Sequence of chain 1.B:
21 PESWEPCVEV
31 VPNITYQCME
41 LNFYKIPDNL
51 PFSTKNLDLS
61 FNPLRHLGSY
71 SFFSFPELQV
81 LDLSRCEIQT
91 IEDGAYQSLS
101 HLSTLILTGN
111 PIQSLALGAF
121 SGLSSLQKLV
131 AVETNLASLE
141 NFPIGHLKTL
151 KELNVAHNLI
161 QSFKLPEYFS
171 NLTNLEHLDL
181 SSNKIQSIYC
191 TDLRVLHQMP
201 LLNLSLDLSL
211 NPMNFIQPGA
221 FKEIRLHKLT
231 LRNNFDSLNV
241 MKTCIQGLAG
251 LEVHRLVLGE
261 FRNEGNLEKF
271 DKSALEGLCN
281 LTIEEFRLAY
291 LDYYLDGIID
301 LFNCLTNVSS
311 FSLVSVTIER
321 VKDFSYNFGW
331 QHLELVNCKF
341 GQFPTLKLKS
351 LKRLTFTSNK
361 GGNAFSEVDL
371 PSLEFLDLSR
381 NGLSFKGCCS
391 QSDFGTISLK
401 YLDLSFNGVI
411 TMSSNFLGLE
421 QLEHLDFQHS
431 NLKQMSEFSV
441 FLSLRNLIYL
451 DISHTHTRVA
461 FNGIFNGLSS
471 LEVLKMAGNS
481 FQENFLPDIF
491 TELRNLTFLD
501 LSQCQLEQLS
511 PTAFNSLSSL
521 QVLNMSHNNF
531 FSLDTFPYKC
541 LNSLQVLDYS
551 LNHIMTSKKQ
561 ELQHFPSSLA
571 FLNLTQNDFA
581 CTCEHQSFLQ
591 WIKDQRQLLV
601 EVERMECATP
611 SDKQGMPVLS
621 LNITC

Binding-site contacts:
Ligand atom C20 contacts residue ILE108 of chain 1.C at 3.8 Å (hydrophobic).
Ligand atom O6 contacts residue LP41 of chain 1.L at 1.4 Å.
Ligand atom C29 contacts residue PHE105 of chain 1.C at 3.9 Å (hydrophobic).
Ligand atom C22 contacts residue DAO1 of chain 1.N at 3.9 Å.
Ligand atom C6 contacts residue LP41 of chain 1.L at 2.2 Å.
Ligand atom C17 contacts residue ILE108 of chain 1.C at 3.8 Å (hydrophobic).
Ligand atom C26 contacts residue PHE438 of chain 1.B at 3.5 Å (hydrophobic).
Ligand atom O44 contacts residue GLN434 of chain 1.B at 3.4 Å (h-bond).
Ligand atom O3 contacts residue PHE105 of chain 1.C at 3.5 Å.
Ligand atom C20 contacts residue DAO1 of chain 1.N at 3.8 Å.
Ligand atom C28 contacts residue LYS106 of chain 1.C at 3.4 Å.
Ligand atom C38 contacts residue DAO1 of chain 1.N at 3.8 Å.
Ligand atom C41 contacts residue PHE135 of chain 1.C at 3.6 Å (hydrophobic).
Ligand atom O43 contacts residue ILE108 of chain 1.C at 3.5 Å.
Ligand atom C19 contacts residue DAO1 of chain 1.N at 3.5 Å.
Ligand atom O48 contacts residue SER413 of chain 1.B at 3.1 Å (h-bond).
Ligand atom O3 contacts residue LP41 of chain 1.L at 3.4 Å.
Ligand atom C21 contacts residue GLU437 of chain 1.B at 3.6 Å.
Ligand atom C27 contacts residue LEU71 of chain 1.C at 3.8 Å (hydrophobic).
Ligand atom C32 contacts residue PHE105 of chain 1.C at 3.6 Å (hydrophobic).
Ligand atom C24 contacts residue LEU71 of chain 1.C at 3.7 Å (hydrophobic).
Ligand atom C23 contacts residue PHE110 of chain 1.C at 3.6 Å (hydrophobic).
Ligand atom C41 contacts residue MYR1 of chain 1.O at 3.7 Å.
Ligand atom C30 contacts residue ILE108 of chain 1.C at 3.7 Å (hydrophobic).
Ligand atom O3 contacts residue LYS106 of chain 1.C at 3.8 Å.
Ligand atom O4 contacts residue LYS106 of chain 1.C at 3.1 Å (salt-bridge).
Ligand atom O5 contacts residue LP41 of chain 1.L at 3.7 Å.
Ligand atom C27 contacts residue VAL66 of chain 1.C at 3.3 Å (hydrophobic).
Ligand atom C25 contacts residue LEU71 of chain 1.C at 3.4 Å (hydrophobic).
Ligand atom O43 contacts residue LYS106 of chain 1.C at 3.3 Å (salt-bridge).
Ligand atom O7 contacts residue LP41 of chain 1.L at 3.8 Å.
Ligand atom C4 contacts residue LP41 of chain 1.L at 3.7 Å.
Ligand atom C19 contacts residue ARG74 of chain 1.C at 3.4 Å.
Ligand atom C5 contacts residue LP41 of chain 1.L at 3.5 Å.
Ligand atom O4 contacts residue PHE105 of chain 1.C at 3.3 Å.
Ligand atom C34 contacts residue DAO1 of chain 1.N at 3.8 Å.
Ligand atom C18 contacts residue PHE438 of chain 1.B at 3.8 Å (hydrophobic).
Ligand atom O7 contacts residue DAO1 of chain 1.N at 3.4 Å.
Ligand atom C8 contacts residue SER413 of chain 1.B at 3.4 Å.
Ligand atom O42 contacts residue LYS106 of chain 1.C at 3.0 Å (salt-bridge).

Sequence of chain 1.C:
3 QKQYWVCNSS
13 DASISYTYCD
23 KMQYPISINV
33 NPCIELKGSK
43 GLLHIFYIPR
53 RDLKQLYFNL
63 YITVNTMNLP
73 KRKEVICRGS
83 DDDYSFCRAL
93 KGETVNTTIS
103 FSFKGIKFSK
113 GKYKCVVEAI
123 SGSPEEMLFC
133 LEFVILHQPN

This protein binds this small molecule.
Small molecule (SMILES): CCCCCCCCCCC[C@@H](O)CC(=O)N[C@H]1[C@@H](OP(=O)(O)O)O[C@H](CO)[C@@H](O)[C@@H]1OC(=O)C[C@H](O)CCCCCCCCCCC